Sequence of chain 2.G:
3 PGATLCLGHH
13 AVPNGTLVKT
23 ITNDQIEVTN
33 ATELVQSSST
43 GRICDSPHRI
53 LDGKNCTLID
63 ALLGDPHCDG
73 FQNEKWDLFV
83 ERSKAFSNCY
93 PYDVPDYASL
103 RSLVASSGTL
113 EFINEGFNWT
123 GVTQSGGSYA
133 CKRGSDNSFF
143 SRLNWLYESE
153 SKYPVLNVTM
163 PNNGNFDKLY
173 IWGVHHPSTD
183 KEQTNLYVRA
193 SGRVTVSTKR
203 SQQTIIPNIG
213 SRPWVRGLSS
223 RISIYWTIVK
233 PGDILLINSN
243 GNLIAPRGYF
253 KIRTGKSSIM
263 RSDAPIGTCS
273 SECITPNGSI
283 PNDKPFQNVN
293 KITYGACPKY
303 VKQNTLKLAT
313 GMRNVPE

Binding-site contacts:
Ligand atom C4 contacts residue TYR131 of chain 2.G at 3.7 Å (hydrophobic).
Ligand atom O8 contacts residue TRP147 of chain 2.G at 3.6 Å.
Ligand atom C8 contacts residue TRP147 of chain 2.G at 3.9 Å (hydrophobic).
Ligand atom O1A contacts residue TYR131 of chain 2.G at 2.6 Å (h-bond).
Ligand atom C4 contacts residue GLY129 of chain 2.G at 3.4 Å.
Ligand atom C5 contacts residue TYR131 of chain 2.G at 4.0 Å (hydrophobic).
Ligand atom O9 contacts residue HIS177 of chain 2.G at 3.2 Å (h-bond).
Ligand atom C11 contacts residue LEU188 of chain 2.G at 4.0 Å (hydrophobic).
Ligand atom O9 contacts residue TYR92 of chain 2.G at 2.8 Å (h-bond).
Ligand atom O7 contacts residue LEU188 of chain 2.G at 4.0 Å.
Ligand atom O1A contacts residue ASN139 of chain 2.G at 3.8 Å.
Ligand atom O9 contacts residue SER222 of chain 2.G at 2.7 Å (h-bond).
Ligand atom O1B contacts residue LEU220 of chain 2.G at 3.6 Å.
Ligand atom O8 contacts residue LEU220 of chain 2.G at 4.0 Å.
Ligand atom C11 contacts residue TRP147 of chain 2.G at 4.0 Å (hydrophobic).
Ligand atom C6 contacts residue TYR131 of chain 2.G at 3.7 Å (hydrophobic).
Ligand atom C8 contacts residue TYR92 of chain 2.G at 3.8 Å (hydrophobic).
Ligand atom N5 contacts residue TRP147 of chain 2.G at 3.9 Å.
Ligand atom C7 contacts residue TRP147 of chain 2.G at 3.7 Å (hydrophobic).
Ligand atom N5 contacts residue GLY129 of chain 2.G at 2.9 Å (h-bond).
Ligand atom C9 contacts residue HIS177 of chain 2.G at 3.5 Å.
Ligand atom C11 contacts residue GLY128 of chain 2.G at 3.6 Å.
Ligand atom O10 contacts residue LEU188 of chain 2.G at 3.2 Å.
Ligand atom O4 contacts residue GLY129 of chain 2.G at 3.9 Å.
Ligand atom C11 contacts residue TYR149 of chain 2.G at 3.9 Å (hydrophobic).
Ligand atom O8 contacts residue TYR92 of chain 2.G at 3.0 Å (h-bond).
Ligand atom C9 contacts residue GLU184 of chain 2.G at 3.3 Å.
Ligand atom O1A contacts residue SER130 of chain 2.G at 3.4 Å.
Ligand atom C1 contacts residue TYR131 of chain 2.G at 3.5 Å (hydrophobic).
Ligand atom O1B contacts residue TYR131 of chain 2.G at 3.9 Å.
Ligand atom C11 contacts residue GLY129 of chain 2.G at 3.9 Å.
Ligand atom C1 contacts residue SER130 of chain 2.G at 3.4 Å.
Ligand atom C10 contacts residue LEU188 of chain 2.G at 3.8 Å (hydrophobic).
Ligand atom C9 contacts residue TYR92 of chain 2.G at 3.4 Å (hydrophobic).
Ligand atom C9 contacts residue LEU188 of chain 2.G at 4.0 Å (hydrophobic).
Ligand atom O1B contacts residue SER130 of chain 2.G at 2.7 Å (h-bond).
Ligand atom C10 contacts residue GLY129 of chain 2.G at 3.9 Å.
Ligand atom O9 contacts residue GLU184 of chain 2.G at 2.8 Å (salt-bridge).
Ligand atom C5 contacts residue GLY129 of chain 2.G at 3.6 Å.
Ligand atom C9 contacts residue TRP147 of chain 2.G at 4.0 Å (hydrophobic).

The protein below binds the small molecule below.
Small molecule (SMILES): CC(=O)N[C@H]1[C@H]([C@H](O)[C@H](O)CO)O[C@@](OC[C@H]2O[C@@H](O)[C@H](O)[C@@H](O)[C@H]2O)(C(=O)O)C[C@@H]1O